Sequence of chain 1.A:
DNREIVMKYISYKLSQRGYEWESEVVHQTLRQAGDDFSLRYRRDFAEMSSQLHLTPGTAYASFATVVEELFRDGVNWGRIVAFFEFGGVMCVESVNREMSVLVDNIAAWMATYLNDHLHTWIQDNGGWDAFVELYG

The protein below binds the small molecule below.
Small molecule (SMILES): CC[C@H](C)[C@H](NC(=O)[C@@H]1CCCN1C=O)C(=O)N[C@@H](CCCN=C(N)N)C(=O)N[C@@H](Cc1ccc(O)cc1)C(=O)N[C@@H](CCC(=O)O)C(=O)N[C@@H](CC1=CN=C2C=CC=CC12)C(=O)N[C@@H](CC(=O)O)C(=O)N[C@@H](CCC(=O)O)C(=O)N[C@@H](Cc1ccccc1)C(=O)N[C@H](CO)CS

Binding-site contacts:
Ligand atom SG contacts residue IQ81 of chain 1.E at 1.9 Å.
Ligand atom OH contacts residue LEU87 of chain 1.A at 3.3 Å.
Ligand atom O contacts residue ARG96 of chain 1.A at 2.9 Å (salt-bridge).
Ligand atom CH2 contacts residue ALA99 of chain 1.A at 3.6 Å (hydrophobic).
Ligand atom CD contacts residue IQ81 of chain 1.E at 2.9 Å.
Ligand atom CH2 contacts residue ASP61 of chain 1.A at 3.6 Å.
Ligand atom NH2 contacts residue LEU87 of chain 1.A at 3.4 Å (h-bond).
Ligand atom OH contacts residue GLU86 of chain 1.A at 3.5 Å (salt-bridge).
Ligand atom O contacts residue IQ81 of chain 1.E at 3.2 Å (h-bond).
Ligand atom CZ contacts residue GLU86 of chain 1.A at 3.6 Å.
Ligand atom C contacts residue IQ81 of chain 1.E at 1.6 Å.
Ligand atom CA contacts residue IQ81 of chain 1.E at 3.5 Å.
Ligand atom CG contacts residue ASP61 of chain 1.A at 3.6 Å.
Ligand atom SG contacts residue TYR152 of chain 1.A at 3.6 Å (h-bond).
Ligand atom N contacts residue IQ81 of chain 1.E at 2.5 Å.
Ligand atom NH2 contacts residue GLU86 of chain 1.A at 2.9 Å (salt-bridge).
Ligand atom CG contacts residue ASP90 of chain 1.A at 3.4 Å.
Ligand atom O contacts residue IQ81 of chain 1.E at 2.5 Å.
Ligand atom CZ3 contacts residue ASP61 of chain 1.A at 3.5 Å.
Ligand atom CD1 contacts residue GLY95 of chain 1.A at 3.5 Å.
Ligand atom CB contacts residue IQ81 of chain 1.E at 3.0 Å.
Ligand atom OD1 contacts residue ARG96 of chain 1.A at 2.7 Å (salt-bridge).
Ligand atom CB contacts residue ASP90 of chain 1.A at 3.5 Å.
Ligand atom CB contacts residue TYR58 of chain 1.A at 3.4 Å (hydrophobic).
Ligand atom CE2 contacts residue LEU151 of chain 1.A at 3.6 Å (hydrophobic).
Ligand atom CG contacts residue ARG96 of chain 1.A at 3.5 Å.
Ligand atom NH1 contacts residue GLU86 of chain 1.A at 3.5 Å (salt-bridge).
Ligand atom OD1 contacts residue ASN93 of chain 1.A at 2.9 Å (h-bond).
Ligand atom CZ contacts residue ASP90 of chain 1.A at 3.6 Å.
Ligand atom NE contacts residue ASP90 of chain 1.A at 2.8 Å (salt-bridge).
Ligand atom CE2 contacts residue ALA99 of chain 1.A at 3.5 Å (hydrophobic).
Ligand atom N contacts residue ASP61 of chain 1.A at 2.9 Å (salt-bridge).
Ligand atom CB contacts residue ASP61 of chain 1.A at 3.5 Å.
Ligand atom CZ2 contacts residue ALA99 of chain 1.A at 3.4 Å (hydrophobic).
Ligand atom OD2 contacts residue ARG96 of chain 1.A at 2.9 Å (salt-bridge).
Ligand atom NH2 contacts residue ASP90 of chain 1.A at 2.9 Å (salt-bridge).
Ligand atom NE1 contacts residue ARG96 of chain 1.A at 3.6 Å.
Ligand atom CD2 contacts residue TYR152 of chain 1.A at 3.6 Å (hydrophobic).
Ligand atom CB contacts residue PHE54 of chain 1.A at 3.4 Å (hydrophobic).
Ligand atom CD contacts residue ASP90 of chain 1.A at 3.6 Å.